Sequence of chain 1.B:
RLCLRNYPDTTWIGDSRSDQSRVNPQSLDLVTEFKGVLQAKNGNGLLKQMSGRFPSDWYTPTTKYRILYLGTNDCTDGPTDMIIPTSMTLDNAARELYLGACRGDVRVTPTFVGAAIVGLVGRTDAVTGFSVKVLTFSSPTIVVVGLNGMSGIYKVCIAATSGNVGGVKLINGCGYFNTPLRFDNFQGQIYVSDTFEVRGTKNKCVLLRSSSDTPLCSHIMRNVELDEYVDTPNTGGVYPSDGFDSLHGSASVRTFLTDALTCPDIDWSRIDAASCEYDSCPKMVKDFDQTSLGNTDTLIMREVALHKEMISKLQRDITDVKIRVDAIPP

Sequence of chain 1.A:
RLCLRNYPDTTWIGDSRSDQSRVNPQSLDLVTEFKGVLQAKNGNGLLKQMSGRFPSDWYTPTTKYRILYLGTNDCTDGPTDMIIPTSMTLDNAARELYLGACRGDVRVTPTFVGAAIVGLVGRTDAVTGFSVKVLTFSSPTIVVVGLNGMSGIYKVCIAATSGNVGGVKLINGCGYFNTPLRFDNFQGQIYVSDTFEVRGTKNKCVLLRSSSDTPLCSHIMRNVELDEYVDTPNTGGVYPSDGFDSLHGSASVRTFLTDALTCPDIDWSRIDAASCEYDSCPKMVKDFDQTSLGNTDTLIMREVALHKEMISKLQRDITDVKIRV

Binding-site contacts:
Ligand atom C4 contacts residue ARG123 of chain 1.A at 3.7 Å.
Ligand atom O8 contacts residue THR124 of chain 1.A at 3.7 Å.
Ligand atom C9 contacts residue ASP125 of chain 1.A at 3.7 Å.
Ligand atom CH3 contacts residue VAL144 of chain 1.B at 4.1 Å (hydrophobic).
Ligand atom CH3 contacts residue ALA116 of chain 1.B at 3.4 Å (hydrophobic).
Ligand atom C5 contacts residue ARG123 of chain 1.A at 3.5 Å.
Ligand atom O contacts residue VAL144 of chain 1.B at 3.6 Å.
Ligand atom O1A contacts residue ARG123 of chain 1.A at 2.8 Å (salt-bridge).
Ligand atom C3 contacts residue ARG182 of chain 1.B at 3.4 Å.
Ligand atom C8 contacts residue THR124 of chain 1.A at 4.3 Å.
Ligand atom O contacts residue GLY122 of chain 1.A at 3.6 Å.
Ligand atom C contacts residue ARG123 of chain 1.A at 4.2 Å.
Ligand atom C9 contacts residue THR124 of chain 1.A at 4.2 Å.
Ligand atom CH3 contacts residue ILE142 of chain 1.B at 4.1 Å (hydrophobic).
Ligand atom O2 contacts residue ARG182 of chain 1.B at 2.8 Å (salt-bridge).
Ligand atom O9 contacts residue THR124 of chain 1.A at 3.1 Å.
Ligand atom O1B contacts residue ARG123 of chain 1.A at 2.7 Å (salt-bridge).
Ligand atom C1 contacts residue ARG123 of chain 1.A at 3.3 Å.
Ligand atom C6 contacts residue ARG123 of chain 1.A at 3.4 Å.
Ligand atom C7 contacts residue ARG123 of chain 1.A at 4.2 Å.
Ligand atom O4 contacts residue VAL144 of chain 1.B at 4.0 Å.
Ligand atom O1B contacts residue ARG182 of chain 1.B at 4.2 Å.
Ligand atom C11 contacts residue THR136 of chain 1.A at 4.3 Å.
Ligand atom C4 contacts residue VAL144 of chain 1.B at 4.2 Å (hydrophobic).
Ligand atom C2 contacts residue ARG182 of chain 1.B at 3.6 Å.
Ligand atom C11 contacts residue ARG123 of chain 1.A at 3.8 Å.
Ligand atom C10 contacts residue ARG123 of chain 1.A at 3.7 Å.
Ligand atom O contacts residue ARG123 of chain 1.A at 3.1 Å (salt-bridge).
Ligand atom O9 contacts residue ASP125 of chain 1.A at 2.7 Å (salt-bridge).
Ligand atom O9 contacts residue ARG123 of chain 1.A at 4.3 Å.
Ligand atom N5 contacts residue ARG123 of chain 1.A at 2.7 Å (salt-bridge).
Ligand atom C3 contacts residue VAL144 of chain 1.B at 4.0 Å (hydrophobic).
Ligand atom C contacts residue VAL144 of chain 1.B at 3.9 Å (hydrophobic).
Ligand atom C7 contacts residue THR124 of chain 1.A at 4.1 Å.
Ligand atom C11 contacts residue GLN189 of chain 1.A at 3.9 Å.
Ligand atom CH3 contacts residue ALA115 of chain 1.B at 3.2 Å (hydrophobic).
Ligand atom O1B contacts residue VAL144 of chain 1.B at 4.4 Å.
Ligand atom C8 contacts residue ASP125 of chain 1.A at 4.2 Å.
Ligand atom O8 contacts residue ASP125 of chain 1.A at 3.4 Å (salt-bridge).
Ligand atom O4 contacts residue ILE142 of chain 1.B at 4.2 Å.

The protein below binds the small molecule below.
Small molecule (SMILES): CC(=O)N[C@H]1[C@H]([C@H](O)[C@@H](O)CO)O[C@@](O)(C(=O)O)C[C@@H]1OC(C)=O